This protein binds this small molecule.
Small molecule (SMILES): Cc1ccc(CN(C(=O)N[C@@H](CSCc2ccccc2)C(=O)O)C(=O)c2ccc(-c3cccc(-c4ccccc4-c4ccc(Cl)cc4)c3)cc2)cc1

Binding-site contacts:
Ligand atom C27 contacts residue LEU79 of chain 1.C at 3.6 Å (hydrophobic).
Ligand atom S contacts residue ASN85 of chain 1.C at 3.6 Å (h-bond).
Ligand atom C28 contacts residue LEU79 of chain 1.C at 3.6 Å (hydrophobic).
Ligand atom C23 contacts residue PHE46 of chain 1.C at 3.8 Å (hydrophobic).
Ligand atom C34 contacts residue ALA91 of chain 1.C at 3.8 Å (hydrophobic).
Ligand atom C42 contacts residue PHE46 of chain 1.C at 3.8 Å (hydrophobic).
Ligand atom C36 contacts residue PHE95 of chain 1.C at 3.7 Å (hydrophobic).
Ligand atom CL contacts residue PHE95 of chain 1.C at 3.8 Å.
Ligand atom C22 contacts residue TYR50 of chain 1.C at 3.5 Å (hydrophobic).
Ligand atom C17 contacts residue ALA42 of chain 1.C at 3.2 Å (hydrophobic).
Ligand atom C30 contacts residue VAL75 of chain 1.C at 3.7 Å (hydrophobic).
Ligand atom C15 contacts residue GLU45 of chain 1.C at 3.4 Å.
Ligand atom CL contacts residue SER94 of chain 1.C at 3.8 Å.
Ligand atom C35 contacts residue PHE95 of chain 1.C at 3.6 Å (hydrophobic).
Ligand atom C39 contacts residue ALA53 of chain 1.C at 3.9 Å (hydrophobic).
Ligand atom C18 contacts residue GLY87 of chain 1.C at 3.7 Å.
Ligand atom C42 contacts residue ALA91 of chain 1.C at 3.6 Å (hydrophobic).
Ligand atom C38 contacts residue PHE95 of chain 1.C at 3.6 Å (hydrophobic).
Ligand atom C41 contacts residue TYR50 of chain 1.C at 3.6 Å (hydrophobic).
Ligand atom C35 contacts residue PHE46 of chain 1.C at 3.5 Å (hydrophobic).
Ligand atom C19 contacts residue GLY87 of chain 1.C at 3.5 Å.
Ligand atom C5 contacts residue GLY87 of chain 1.C at 3.6 Å.
Ligand atom C41 contacts residue PHE46 of chain 1.C at 3.8 Å (hydrophobic).
Ligand atom C4 contacts residue GLY87 of chain 1.C at 3.6 Å.
Ligand atom CL contacts residue PHE54 of chain 1.C at 3.4 Å.
Ligand atom C17 contacts residue GLU45 of chain 1.C at 3.4 Å.
Ligand atom O contacts residue ASN85 of chain 1.C at 3.7 Å.
Ligand atom C40 contacts residue ALA53 of chain 1.C at 3.5 Å (hydrophobic).
Ligand atom C6 contacts residue TRP86 of chain 1.C at 3.9 Å (hydrophobic).
Ligand atom C25 contacts residue LEU79 of chain 1.C at 3.7 Å (hydrophobic).
Ligand atom C12 contacts residue TYR50 of chain 1.C at 3.3 Å (hydrophobic).
Ligand atom C29 contacts residue LEU79 of chain 1.C at 3.7 Å (hydrophobic).
Ligand atom C37 contacts residue PHE95 of chain 1.C at 3.5 Å (hydrophobic).
Ligand atom C14 contacts residue ARG49 of chain 1.C at 3.5 Å.
Ligand atom C37 contacts residue ALA53 of chain 1.C at 3.3 Å (hydrophobic).
Ligand atom C7 contacts residue TRP86 of chain 1.C at 3.8 Å (hydrophobic).
Ligand atom C35 contacts residue ALA91 of chain 1.C at 3.3 Å (hydrophobic).
Ligand atom O contacts residue GLY87 of chain 1.C at 3.7 Å.
Ligand atom C21 contacts residue TYR50 of chain 1.C at 3.4 Å (hydrophobic).
Ligand atom C43 contacts residue GLY87 of chain 1.C at 3.8 Å.

Sequence of chain 1.C:
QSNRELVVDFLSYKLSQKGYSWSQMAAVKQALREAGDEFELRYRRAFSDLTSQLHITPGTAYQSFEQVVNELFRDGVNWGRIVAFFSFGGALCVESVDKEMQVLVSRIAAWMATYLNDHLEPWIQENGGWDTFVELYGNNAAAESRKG